Sequence of chain 1.Q:
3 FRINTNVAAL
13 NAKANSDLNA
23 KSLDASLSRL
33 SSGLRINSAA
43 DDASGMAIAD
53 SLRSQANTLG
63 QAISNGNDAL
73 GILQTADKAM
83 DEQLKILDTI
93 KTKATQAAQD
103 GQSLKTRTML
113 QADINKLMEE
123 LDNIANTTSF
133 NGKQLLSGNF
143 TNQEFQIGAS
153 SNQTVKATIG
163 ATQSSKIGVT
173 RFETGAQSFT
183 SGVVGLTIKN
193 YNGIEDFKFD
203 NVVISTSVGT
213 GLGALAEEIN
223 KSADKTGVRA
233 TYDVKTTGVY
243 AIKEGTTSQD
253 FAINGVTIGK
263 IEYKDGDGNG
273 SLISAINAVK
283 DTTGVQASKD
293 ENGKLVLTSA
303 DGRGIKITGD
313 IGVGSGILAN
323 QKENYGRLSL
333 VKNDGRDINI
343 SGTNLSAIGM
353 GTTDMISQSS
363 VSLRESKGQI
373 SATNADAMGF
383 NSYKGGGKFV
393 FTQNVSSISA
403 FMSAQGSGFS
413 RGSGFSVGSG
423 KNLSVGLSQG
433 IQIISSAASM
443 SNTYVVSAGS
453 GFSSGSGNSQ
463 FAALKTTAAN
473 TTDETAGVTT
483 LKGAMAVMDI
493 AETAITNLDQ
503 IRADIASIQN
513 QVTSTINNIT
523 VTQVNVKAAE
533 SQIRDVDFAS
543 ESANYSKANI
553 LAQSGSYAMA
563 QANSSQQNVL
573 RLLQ

Binding-site contacts:
Ligand atom C4 contacts residue SER441 of chain 1.Q at 3.2 Å.
Ligand atom C2 contacts residue SER441 of chain 1.Q at 1.4 Å.
Ligand atom C5 contacts residue SER441 of chain 1.Q at 4.0 Å.
Ligand atom C3 contacts residue SER441 of chain 1.Q at 1.8 Å.
Ligand atom O1A contacts residue ALA440 of chain 1.Q at 3.9 Å.
Ligand atom O1B contacts residue SER441 of chain 1.Q at 3.3 Å (h-bond).
Ligand atom O1A contacts residue SER441 of chain 1.Q at 2.2 Å (h-bond).
Ligand atom C6 contacts residue SER441 of chain 1.Q at 3.8 Å.
Ligand atom C1 contacts residue SER441 of chain 1.Q at 2.1 Å.
Ligand atom O4 contacts residue SER441 of chain 1.Q at 3.7 Å.
Ligand atom O6 contacts residue SER441 of chain 1.Q at 2.9 Å (h-bond).

The protein below binds the small molecule below.
Small molecule (SMILES): C[C@H](O)[C@H](N)[C@@H]1O[C@](O)(C(=O)O)C[C@H](O)[C@@H]1N